Binding-site contacts:
Ligand atom N9 contacts residue ILE84 of chain 3.A at 4.2 Å.
Ligand atom O7 contacts residue THR59 of chain 3.A at 3.6 Å.
Ligand atom C4 contacts residue THR59 of chain 3.A at 3.9 Å.
Ligand atom C5 contacts residue TRP35 of chain 3.A at 3.9 Å (hydrophobic).
Ligand atom N9 contacts residue TRP35 of chain 3.A at 3.9 Å.
Ligand atom C1 contacts residue TYR167 of chain 3.A at 3.6 Å (hydrophobic).
Ligand atom O7 contacts residue TYR167 of chain 3.A at 2.5 Å (h-bond).
Ligand atom O8 contacts residue TRP61 of chain 3.A at 3.5 Å.
Ligand atom C6 contacts residue TYR167 of chain 3.A at 3.9 Å (hydrophobic).
Ligand atom O8 contacts residue GLN202 of chain 3.A at 3.1 Å (h-bond).
Ligand atom O11 contacts residue ILE84 of chain 3.A at 3.4 Å.
Ligand atom O7 contacts residue THR60 of chain 3.A at 3.0 Å (h-bond).
Ligand atom N9 contacts residue HIS86 of chain 3.A at 3.4 Å (h-bond).
Ligand atom C1 contacts residue THR60 of chain 3.A at 3.8 Å.
Ligand atom O10 contacts residue TRP35 of chain 3.A at 2.8 Å (h-bond).
Ligand atom O11 contacts residue ARG39 of chain 3.A at 3.2 Å.
Ligand atom C1 contacts residue THR59 of chain 3.A at 3.5 Å.
Ligand atom C3 contacts residue TRP61 of chain 3.A at 3.4 Å (hydrophobic).
Ligand atom C4 contacts residue TRP61 of chain 3.A at 4.0 Å (hydrophobic).
Ligand atom C6 contacts residue THR59 of chain 3.A at 3.5 Å.
Ligand atom C2 contacts residue TRP61 of chain 3.A at 3.7 Å (hydrophobic).
Ligand atom N9 contacts residue TRP61 of chain 3.A at 4.2 Å.
Ligand atom N9 contacts residue ARG39 of chain 3.A at 4.0 Å.
Ligand atom C2 contacts residue THR60 of chain 3.A at 3.6 Å.
Ligand atom C6 contacts residue LEU165 of chain 3.A at 3.8 Å (hydrophobic).
Ligand atom C3 contacts residue THR59 of chain 3.A at 4.2 Å.
Ligand atom O10 contacts residue HIS86 of chain 3.A at 3.0 Å (h-bond).
Ligand atom C1 contacts residue ILE110 of chain 3.A at 3.6 Å (hydrophobic).
Ligand atom C5 contacts residue THR59 of chain 3.A at 3.5 Å.
Ligand atom O8 contacts residue THR60 of chain 3.A at 2.6 Å (h-bond).
Ligand atom O10 contacts residue ARG39 of chain 3.A at 3.4 Å.
Ligand atom O11 contacts residue TRP61 of chain 3.A at 3.5 Å (h-bond).
Ligand atom O8 contacts residue ILE110 of chain 3.A at 4.2 Å.
Ligand atom C6 contacts residue ILE110 of chain 3.A at 4.0 Å (hydrophobic).
Ligand atom O7 contacts residue ILE110 of chain 3.A at 3.9 Å.
Ligand atom C2 contacts residue THR59 of chain 3.A at 3.9 Å.
Ligand atom C4 contacts residue HIS86 of chain 3.A at 3.9 Å.
Ligand atom C2 contacts residue ILE110 of chain 3.A at 3.9 Å (hydrophobic).
Ligand atom O11 contacts residue HIS86 of chain 3.A at 4.1 Å.
Ligand atom O8 contacts residue LEU198 of chain 3.A at 3.9 Å.

A small-molecule ligand and the protein it binds are described below.
Small molecule (SMILES): O=[N+]([O-])c1ccc(O)c(O)c1

Sequence of chain 3.A:
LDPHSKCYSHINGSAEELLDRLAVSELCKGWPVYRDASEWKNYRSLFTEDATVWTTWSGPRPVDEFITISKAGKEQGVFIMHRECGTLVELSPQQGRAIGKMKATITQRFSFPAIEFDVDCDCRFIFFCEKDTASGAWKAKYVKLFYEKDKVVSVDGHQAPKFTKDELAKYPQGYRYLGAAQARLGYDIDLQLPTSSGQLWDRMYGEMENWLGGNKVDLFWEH